This protein binds this small molecule.
Small molecule (SMILES): NC(=O)c1ccc2[nH]ccc2c1

Binding-site contacts:
Ligand atom C06 contacts residue ARG144 of chain 1.A at 4.3 Å.
Ligand atom N01 contacts residue PHE141 of chain 1.A at 3.7 Å.
Ligand atom C02 contacts residue GLN147 of chain 1.A at 4.3 Å.
Ligand atom N01 contacts residue ARG144 of chain 1.A at 3.5 Å.
Ligand atom C05 contacts residue ARG144 of chain 1.A at 4.0 Å.
Ligand atom O03 contacts residue PRO142 of chain 1.A at 2.9 Å (h-bond).
Ligand atom C02 contacts residue ARG144 of chain 1.A at 3.6 Å.
Ligand atom C04 contacts residue ARG144 of chain 1.A at 4.1 Å.
Ligand atom N01 contacts residue GLN147 of chain 1.A at 3.0 Å (h-bond).
Ligand atom C02 contacts residue PHE141 of chain 1.A at 3.8 Å (hydrophobic).
Ligand atom O03 contacts residue ARG144 of chain 1.A at 3.7 Å.
Ligand atom C07 contacts residue ARG144 of chain 1.A at 4.5 Å.
Ligand atom N01 contacts residue ILE115 of chain 1.A at 4.4 Å.
Ligand atom C02 contacts residue PRO142 of chain 1.A at 3.8 Å (hydrophobic).
Ligand atom C10 contacts residue PHE110 of chain 1.A at 3.9 Å (hydrophobic).
Ligand atom C12 contacts residue ARG144 of chain 1.A at 4.1 Å.
Ligand atom N01 contacts residue THR143 of chain 1.A at 4.4 Å.
Ligand atom C11 contacts residue ARG144 of chain 1.A at 4.2 Å.
Ligand atom O03 contacts residue PHE141 of chain 1.A at 3.5 Å.
Ligand atom N01 contacts residue PRO142 of chain 1.A at 3.9 Å.

Sequence of chain 1.A:
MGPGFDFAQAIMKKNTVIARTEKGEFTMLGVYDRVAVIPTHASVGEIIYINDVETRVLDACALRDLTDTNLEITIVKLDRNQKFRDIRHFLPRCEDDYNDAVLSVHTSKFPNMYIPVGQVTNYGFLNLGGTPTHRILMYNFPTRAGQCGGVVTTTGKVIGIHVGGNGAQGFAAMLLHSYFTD